The protein below binds the small molecule below.
Small molecule (SMILES): CO[C@H]1O[C@H](CO)[C@@H](O)[C@H](O)[C@@H]1O

Sequence of chain 1.D:
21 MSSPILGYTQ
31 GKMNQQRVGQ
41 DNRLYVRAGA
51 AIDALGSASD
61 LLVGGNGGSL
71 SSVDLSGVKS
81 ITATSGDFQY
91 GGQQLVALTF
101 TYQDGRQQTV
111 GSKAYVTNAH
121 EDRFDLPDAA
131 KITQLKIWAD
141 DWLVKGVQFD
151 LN

Binding-site contacts:
Ligand atom O3 contacts residue GLY67 of chain 1.D at 3.7 Å.
Ligand atom C6 contacts residue LEU143 of chain 1.D at 3.9 Å (hydrophobic).
Ligand atom O6 contacts residue ALA50 of chain 1.D at 2.7 Å (h-bond).
Ligand atom C4 contacts residue GLY67 of chain 1.D at 4.1 Å.
Ligand atom O6 contacts residue GLY49 of chain 1.D at 3.2 Å (h-bond).
Ligand atom C5 contacts residue ALA51 of chain 1.D at 4.5 Å (hydrophobic).
Ligand atom O1 contacts residue ALA50 of chain 1.D at 4.3 Å.
Ligand atom O5 contacts residue PHE88 of chain 1.D at 4.2 Å.
Ligand atom O6 contacts residue ASP53 of chain 1.D at 3.2 Å (salt-bridge).
Ligand atom C6 contacts residue GLY49 of chain 1.D at 4.3 Å.
Ligand atom C6 contacts residue ASP53 of chain 1.D at 3.2 Å.
Ligand atom C2 contacts residue GLY68 of chain 1.D at 4.5 Å.
Ligand atom O5 contacts residue ALA50 of chain 1.D at 3.2 Å (h-bond).
Ligand atom O3 contacts residue GLY68 of chain 1.D at 2.7 Å (h-bond).
Ligand atom O2 contacts residue GLY49 of chain 1.D at 3.7 Å.
Ligand atom O6 contacts residue ALA51 of chain 1.D at 2.4 Å (h-bond).
Ligand atom C6 contacts residue ALA50 of chain 1.D at 3.8 Å (hydrophobic).
Ligand atom C3 contacts residue GLY68 of chain 1.D at 3.6 Å.
Ligand atom O5 contacts residue GLY49 of chain 1.D at 4.3 Å.
Ligand atom C5 contacts residue ALA50 of chain 1.D at 4.1 Å (hydrophobic).
Ligand atom C5 contacts residue PHE88 of chain 1.D at 4.5 Å (hydrophobic).
Ligand atom C6 contacts residue ALA51 of chain 1.D at 3.5 Å (hydrophobic).
Ligand atom O5 contacts residue ALA51 of chain 1.D at 4.2 Å.
Ligand atom C4 contacts residue ASP53 of chain 1.D at 3.2 Å.
Ligand atom C1 contacts residue ALA50 of chain 1.D at 3.8 Å (hydrophobic).
Ligand atom O6 contacts residue ILE52 of chain 1.D at 4.4 Å.
Ligand atom O2 contacts residue GLY68 of chain 1.D at 3.7 Å.
Ligand atom O4 contacts residue GLY68 of chain 1.D at 3.3 Å (h-bond).
Ligand atom O4 contacts residue ASP53 of chain 1.D at 2.3 Å (salt-bridge).
Ligand atom C3 contacts residue ASP53 of chain 1.D at 4.4 Å.
Ligand atom C7 contacts residue TYR90 of chain 1.D at 3.4 Å (hydrophobic).
Ligand atom C4 contacts residue GLY68 of chain 1.D at 3.4 Å.
Ligand atom C7 contacts residue ALA50 of chain 1.D at 4.0 Å (hydrophobic).
Ligand atom O6 contacts residue ALA48 of chain 1.D at 4.2 Å.
Ligand atom C5 contacts residue ASP53 of chain 1.D at 3.7 Å.
Ligand atom O4 contacts residue GLY67 of chain 1.D at 3.5 Å.
Ligand atom C6 contacts residue PHE88 of chain 1.D at 4.4 Å (hydrophobic).
Ligand atom O2 contacts residue ALA50 of chain 1.D at 4.1 Å.
Ligand atom C7 contacts residue PHE88 of chain 1.D at 4.3 Å (hydrophobic).